The small molecule below binds the protein below.
Small molecule (SMILES): CC(=O)N[C@@H]1[C@@H](O)[C@H](O)[C@@H](CO)O[C@H]1O

Binding-site contacts:
Ligand atom C8 contacts residue ASN231 of chain 2.A at 4.3 Å.
Ligand atom O5 contacts residue ASN231 of chain 2.A at 2.4 Å (h-bond).
Ligand atom C3 contacts residue ASN231 of chain 2.A at 3.8 Å.
Ligand atom C7 contacts residue ASN231 of chain 2.A at 3.1 Å.
Ligand atom O7 contacts residue ASN231 of chain 2.A at 2.9 Å (h-bond).
Ligand atom C2 contacts residue ASN231 of chain 2.A at 2.5 Å.
Ligand atom N2 contacts residue ASN231 of chain 2.A at 2.9 Å (h-bond).
Ligand atom C4 contacts residue ASN231 of chain 2.A at 4.2 Å.
Ligand atom C1 contacts residue ASN231 of chain 2.A at 1.4 Å.
Ligand atom C5 contacts residue ASN231 of chain 2.A at 3.7 Å.

Sequence of chain 2.A:
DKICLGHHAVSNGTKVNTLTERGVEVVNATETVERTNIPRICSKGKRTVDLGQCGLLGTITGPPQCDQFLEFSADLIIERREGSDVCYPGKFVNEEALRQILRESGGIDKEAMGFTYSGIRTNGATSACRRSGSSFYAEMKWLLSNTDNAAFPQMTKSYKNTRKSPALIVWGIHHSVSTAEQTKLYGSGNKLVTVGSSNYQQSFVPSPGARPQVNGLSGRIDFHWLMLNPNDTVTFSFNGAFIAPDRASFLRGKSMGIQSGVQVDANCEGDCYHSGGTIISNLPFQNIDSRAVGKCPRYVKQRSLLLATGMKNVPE